Sequence of chain 2.A:
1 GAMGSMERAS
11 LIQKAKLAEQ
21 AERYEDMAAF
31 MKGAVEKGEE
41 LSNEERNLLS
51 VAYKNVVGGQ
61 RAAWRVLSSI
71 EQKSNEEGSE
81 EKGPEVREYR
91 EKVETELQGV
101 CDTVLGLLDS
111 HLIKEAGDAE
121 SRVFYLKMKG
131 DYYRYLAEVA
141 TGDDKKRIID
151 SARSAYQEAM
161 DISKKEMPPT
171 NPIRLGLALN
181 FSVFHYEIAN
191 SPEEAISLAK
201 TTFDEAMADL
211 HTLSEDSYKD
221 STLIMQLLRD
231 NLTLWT

A small-molecule ligand and the protein it binds are described below.
Small molecule (SMILES): C[C@H](N)C(=O)N[C@@H](CCCN=C(N)N)C(=O)N[C@@H](CCCN=C(N)N)C(=O)N[C@@H](CCCCN)C(=O)N[C@@H](COP(=O)(O)O)C(=O)N[C@@H](CS)C(=O)N[C@@H](CCC(N)=O)C(=O)N[C@@H](C)C(N)=O

Binding-site contacts:
Ligand atom CA contacts residue ASN231 of chain 2.A at 3.7 Å.
Ligand atom CZ contacts residue GLU187 of chain 2.A at 3.5 Å.
Ligand atom C contacts residue ASN180 of chain 2.A at 3.6 Å.
Ligand atom O1P contacts residue ARG61 of chain 2.A at 2.8 Å (salt-bridge).
Ligand atom O3P contacts residue ARG61 of chain 2.A at 2.9 Å (salt-bridge).
Ligand atom NE contacts residue ARG65 of chain 2.A at 3.6 Å (salt-bridge).
Ligand atom C contacts residue LEU179 of chain 2.A at 3.5 Å (hydrophobic).
Ligand atom CB contacts residue ASN231 of chain 2.A at 3.7 Å.
Ligand atom C contacts residue ASN231 of chain 2.A at 3.6 Å.
Ligand atom O contacts residue ASN231 of chain 2.A at 2.9 Å (h-bond).
Ligand atom N contacts residue LEU179 of chain 2.A at 3.6 Å.
Ligand atom NH2 contacts residue ARG65 of chain 2.A at 3.4 Å (salt-bridge).
Ligand atom CB contacts residue OQ31 of chain 2.F at 3.0 Å.
Ligand atom CB contacts residue ASN180 of chain 2.A at 3.4 Å.
Ligand atom CB contacts residue ASN231 of chain 2.A at 3.5 Å.
Ligand atom O2P contacts residue ARG134 of chain 2.A at 2.9 Å (salt-bridge).
Ligand atom NE contacts residue GLU187 of chain 2.A at 2.9 Å (salt-bridge).
Ligand atom NH2 contacts residue ARG61 of chain 2.A at 3.6 Å (salt-bridge).
Ligand atom NH2 contacts residue GLU187 of chain 2.A at 2.9 Å (salt-bridge).
Ligand atom NH1 contacts residue ARG65 of chain 2.A at 3.6 Å.
Ligand atom O contacts residue VAL183 of chain 2.A at 3.3 Å.
Ligand atom NZ contacts residue ASP230 of chain 2.A at 2.8 Å (salt-bridge).
Ligand atom OE1 contacts residue LYS54 of chain 2.A at 3.3 Å.
Ligand atom NH2 contacts residue VAL183 of chain 2.A at 3.6 Å.
Ligand atom CZ contacts residue ARG65 of chain 2.A at 3.5 Å.
Ligand atom CA contacts residue ASN180 of chain 2.A at 3.7 Å.
Ligand atom CB contacts residue ASN180 of chain 2.A at 3.3 Å.
Ligand atom O contacts residue OQ31 of chain 2.F at 3.5 Å.
Ligand atom SG contacts residue OQ31 of chain 2.F at 2.0 Å (h-bond).
Ligand atom O contacts residue LEU234 of chain 2.A at 3.6 Å.
Ligand atom N contacts residue ASN231 of chain 2.A at 2.8 Å (h-bond).
Ligand atom CA contacts residue ASN180 of chain 2.A at 3.5 Å.
Ligand atom N contacts residue ASN180 of chain 2.A at 2.8 Å (h-bond).
Ligand atom CA contacts residue ASN231 of chain 2.A at 3.5 Å.
Ligand atom O2P contacts residue TYR135 of chain 2.A at 2.6 Å (h-bond).
Ligand atom P contacts residue ARG61 of chain 2.A at 3.7 Å.
Ligand atom CA contacts residue OQ31 of chain 2.F at 3.5 Å.
Ligand atom CD contacts residue GLU187 of chain 2.A at 3.5 Å.
Ligand atom O3P contacts residue ARG134 of chain 2.A at 2.8 Å (salt-bridge).
Ligand atom O contacts residue LYS54 of chain 2.A at 3.0 Å (salt-bridge).